Sequence of chain 1.C:
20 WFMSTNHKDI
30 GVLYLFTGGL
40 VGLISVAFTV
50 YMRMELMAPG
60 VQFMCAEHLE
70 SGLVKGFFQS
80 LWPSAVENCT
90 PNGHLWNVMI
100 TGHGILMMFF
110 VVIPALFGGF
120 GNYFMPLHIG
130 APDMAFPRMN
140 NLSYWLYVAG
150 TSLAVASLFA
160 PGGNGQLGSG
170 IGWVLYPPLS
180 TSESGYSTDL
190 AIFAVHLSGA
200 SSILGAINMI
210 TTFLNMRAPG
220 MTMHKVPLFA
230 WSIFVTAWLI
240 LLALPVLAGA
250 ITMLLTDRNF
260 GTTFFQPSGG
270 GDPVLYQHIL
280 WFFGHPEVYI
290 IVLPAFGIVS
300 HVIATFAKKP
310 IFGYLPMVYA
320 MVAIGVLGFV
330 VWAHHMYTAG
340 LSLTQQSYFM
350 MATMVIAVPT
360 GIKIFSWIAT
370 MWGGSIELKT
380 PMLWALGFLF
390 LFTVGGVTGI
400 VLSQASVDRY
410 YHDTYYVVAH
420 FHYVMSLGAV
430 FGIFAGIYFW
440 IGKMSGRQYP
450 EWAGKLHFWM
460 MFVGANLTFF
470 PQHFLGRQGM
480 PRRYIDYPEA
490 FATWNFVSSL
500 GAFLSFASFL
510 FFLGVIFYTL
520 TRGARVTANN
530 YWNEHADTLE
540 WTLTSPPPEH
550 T

Sequence of chain 1.D:
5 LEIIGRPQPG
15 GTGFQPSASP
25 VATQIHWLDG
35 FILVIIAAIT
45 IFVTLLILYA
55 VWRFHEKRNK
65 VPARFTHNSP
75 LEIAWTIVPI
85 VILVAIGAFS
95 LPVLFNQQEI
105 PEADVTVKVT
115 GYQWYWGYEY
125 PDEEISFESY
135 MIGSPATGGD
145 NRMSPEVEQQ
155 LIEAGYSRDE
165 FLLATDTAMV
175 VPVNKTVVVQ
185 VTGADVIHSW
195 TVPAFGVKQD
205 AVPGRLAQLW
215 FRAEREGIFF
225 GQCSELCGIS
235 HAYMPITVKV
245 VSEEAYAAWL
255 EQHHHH

The protein below binds the small molecule below.
Small molecule (SMILES): CCCCCCCCCCO[C@@H]1O[C@H](CO)[C@@H](O[C@H]2O[C@H](CO)[C@@H](O)[C@H](O)[C@H]2O)[C@H](O)[C@H]1O

Binding-site contacts:
Ligand atom C43 contacts residue PHE364 of chain 1.C at 4.0 Å (hydrophobic).
Ligand atom O61 contacts residue HIS71 of chain 1.D at 3.3 Å (h-bond).
Ligand atom C31 contacts residue ALA368 of chain 1.C at 4.2 Å (hydrophobic).
Ligand atom C18 contacts residue PHE69 of chain 1.D at 3.9 Å (hydrophobic).
Ligand atom C28 contacts residue ILE367 of chain 1.C at 3.8 Å (hydrophobic).
Ligand atom O5 contacts residue PHE69 of chain 1.D at 4.0 Å.
Ligand atom C43 contacts residue TRP79 of chain 1.D at 3.9 Å (hydrophobic).
Ligand atom O61 contacts residue ASN72 of chain 1.D at 3.2 Å (h-bond).
Ligand atom C37 contacts residue PHE364 of chain 1.C at 3.8 Å (hydrophobic).
Ligand atom C18 contacts residue TRP371 of chain 1.C at 4.1 Å (hydrophobic).
Ligand atom C22 contacts residue ALA368 of chain 1.C at 4.2 Å (hydrophobic).
Ligand atom C37 contacts residue TRP79 of chain 1.D at 3.7 Å (hydrophobic).
Ligand atom C43 contacts residue PHE46 of chain 1.D at 3.9 Å (hydrophobic).
Ligand atom C25 contacts residue LEU75 of chain 1.D at 4.0 Å (hydrophobic).
Ligand atom C22 contacts residue TRP371 of chain 1.C at 3.7 Å (hydrophobic).
Ligand atom O16 contacts residue ASN72 of chain 1.D at 3.3 Å (h-bond).
Ligand atom C31 contacts residue TRP79 of chain 1.D at 4.0 Å (hydrophobic).
Ligand atom C19 contacts residue TRP371 of chain 1.C at 3.6 Å (hydrophobic).
Ligand atom C4 contacts residue PHE69 of chain 1.D at 3.6 Å (hydrophobic).
Ligand atom C40 contacts residue LEU50 of chain 1.D at 4.1 Å (hydrophobic).
Ligand atom C22 contacts residue LEU75 of chain 1.D at 3.8 Å (hydrophobic).
Ligand atom C57 contacts residue ASN72 of chain 1.D at 4.0 Å.
Ligand atom C31 contacts residue PHE364 of chain 1.C at 4.1 Å (hydrophobic).
Ligand atom C57 contacts residue PHE69 of chain 1.D at 3.6 Å (hydrophobic).
Ligand atom C34 contacts residue LEU50 of chain 1.D at 3.5 Å (hydrophobic).
Ligand atom O5 contacts residue ASN72 of chain 1.D at 2.9 Å (h-bond).
Ligand atom C6 contacts residue ASN72 of chain 1.D at 3.7 Å.
Ligand atom C4 contacts residue ASN72 of chain 1.D at 4.0 Å.
Ligand atom C37 contacts residue LEU50 of chain 1.D at 4.2 Å (hydrophobic).
Ligand atom C28 contacts residue TRP371 of chain 1.C at 3.8 Å (hydrophobic).
Ligand atom C6 contacts residue PHE69 of chain 1.D at 4.0 Å (hydrophobic).
Ligand atom C40 contacts residue PHE46 of chain 1.D at 3.7 Å (hydrophobic).
Ligand atom C18 contacts residue ASN72 of chain 1.D at 4.0 Å.
Ligand atom C57 contacts residue HIS71 of chain 1.D at 3.2 Å.
Ligand atom C31 contacts residue ILE367 of chain 1.C at 3.9 Å (hydrophobic).
Ligand atom C25 contacts residue TRP371 of chain 1.C at 4.0 Å (hydrophobic).
Ligand atom O49 contacts residue TRP371 of chain 1.C at 4.3 Å.
Ligand atom C18 contacts residue LEU75 of chain 1.D at 3.9 Å (hydrophobic).
Ligand atom C40 contacts residue PHE364 of chain 1.C at 4.1 Å (hydrophobic).
Ligand atom C19 contacts residue LEU75 of chain 1.D at 3.9 Å (hydrophobic).